Sequence of chain 1.A:
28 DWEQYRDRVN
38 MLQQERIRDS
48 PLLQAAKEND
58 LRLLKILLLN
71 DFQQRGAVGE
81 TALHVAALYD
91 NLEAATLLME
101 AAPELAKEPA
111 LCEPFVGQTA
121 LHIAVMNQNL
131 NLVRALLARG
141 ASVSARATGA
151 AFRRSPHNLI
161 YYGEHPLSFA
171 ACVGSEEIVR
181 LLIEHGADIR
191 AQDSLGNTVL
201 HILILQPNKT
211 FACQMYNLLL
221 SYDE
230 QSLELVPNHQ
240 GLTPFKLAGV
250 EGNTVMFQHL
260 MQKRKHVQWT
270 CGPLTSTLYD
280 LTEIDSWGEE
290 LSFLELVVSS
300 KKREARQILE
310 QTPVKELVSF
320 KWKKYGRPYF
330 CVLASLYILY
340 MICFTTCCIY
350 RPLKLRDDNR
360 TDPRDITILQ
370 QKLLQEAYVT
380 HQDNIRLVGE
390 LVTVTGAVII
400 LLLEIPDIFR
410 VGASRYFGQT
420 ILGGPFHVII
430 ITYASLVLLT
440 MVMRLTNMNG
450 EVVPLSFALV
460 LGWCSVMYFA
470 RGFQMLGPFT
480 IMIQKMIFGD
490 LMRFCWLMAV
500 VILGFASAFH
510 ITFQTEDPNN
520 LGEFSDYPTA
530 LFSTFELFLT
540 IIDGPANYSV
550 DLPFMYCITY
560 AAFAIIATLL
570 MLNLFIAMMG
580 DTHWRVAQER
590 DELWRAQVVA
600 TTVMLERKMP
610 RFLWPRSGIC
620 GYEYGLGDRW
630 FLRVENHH

Sequence of chain 1.D:
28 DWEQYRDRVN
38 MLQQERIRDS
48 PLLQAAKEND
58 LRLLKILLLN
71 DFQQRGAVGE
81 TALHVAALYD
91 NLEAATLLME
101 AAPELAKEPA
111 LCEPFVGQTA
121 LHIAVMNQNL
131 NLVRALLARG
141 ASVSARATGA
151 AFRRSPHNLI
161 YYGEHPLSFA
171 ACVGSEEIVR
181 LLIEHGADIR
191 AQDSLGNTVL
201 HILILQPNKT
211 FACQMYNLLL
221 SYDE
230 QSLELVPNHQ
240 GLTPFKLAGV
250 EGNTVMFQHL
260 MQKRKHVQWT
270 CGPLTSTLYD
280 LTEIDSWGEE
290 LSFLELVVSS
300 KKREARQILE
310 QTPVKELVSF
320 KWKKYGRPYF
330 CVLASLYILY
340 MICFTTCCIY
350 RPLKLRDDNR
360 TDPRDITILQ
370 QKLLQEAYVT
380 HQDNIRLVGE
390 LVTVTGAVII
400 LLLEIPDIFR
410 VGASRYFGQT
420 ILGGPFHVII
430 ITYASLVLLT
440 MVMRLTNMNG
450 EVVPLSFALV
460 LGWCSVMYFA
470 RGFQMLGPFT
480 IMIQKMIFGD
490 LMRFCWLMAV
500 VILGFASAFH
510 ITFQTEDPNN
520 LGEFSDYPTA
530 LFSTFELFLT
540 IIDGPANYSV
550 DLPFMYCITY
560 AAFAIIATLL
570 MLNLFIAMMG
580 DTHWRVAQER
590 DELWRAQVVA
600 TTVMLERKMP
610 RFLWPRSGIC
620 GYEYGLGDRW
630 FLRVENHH

The small molecule below binds the protein below.
Small molecule (SMILES): CC(C)[C@@H](C)/C=C/[C@@H](C)[C@H]1CC[C@H]2C3=CC=C4C[C@@H](O)CC[C@]4(C)[C@H]3CC[C@]12C

Binding-site contacts:
Ligand atom C1 contacts residue PHE531 of chain 1.D at 4.3 Å (hydrophobic).
Ligand atom C12 contacts residue LEU530 of chain 1.D at 4.2 Å (hydrophobic).
Ligand atom C14 contacts residue PHE531 of chain 1.D at 4.2 Å (hydrophobic).
Ligand atom C6 contacts residue CYS556 of chain 1.A at 3.6 Å (hydrophobic).
Ligand atom C11 contacts residue PHE531 of chain 1.D at 4.0 Å (hydrophobic).
Ligand atom C26 contacts residue ALA498 of chain 1.D at 3.7 Å (hydrophobic).
Ligand atom C27 contacts residue CYS494 of chain 1.D at 4.3 Å (hydrophobic).
Ligand atom C7 contacts residue CYS556 of chain 1.A at 4.2 Å (hydrophobic).
Ligand atom C6 contacts residue PHE553 of chain 1.A at 4.4 Å (hydrophobic).
Ligand atom C3 contacts residue CYS556 of chain 1.A at 3.8 Å (hydrophobic).
Ligand atom C4 contacts residue CYS556 of chain 1.A at 4.1 Å (hydrophobic).
Ligand atom C15 contacts residue ALA560 of chain 1.A at 3.7 Å (hydrophobic).
Ligand atom C28 contacts residue ILE564 of chain 1.A at 3.7 Å (hydrophobic).
Ligand atom C11 contacts residue PRO527 of chain 1.D at 3.7 Å (hydrophobic).
Ligand atom C21 contacts residue ILE501 of chain 1.D at 4.1 Å (hydrophobic).
Ligand atom C6 contacts residue ILE557 of chain 1.A at 3.8 Å (hydrophobic).
Ligand atom O1 contacts residue CYS556 of chain 1.A at 4.1 Å.
Ligand atom C2 contacts residue PRO527 of chain 1.D at 3.7 Å (hydrophobic).
Ligand atom C24 contacts residue MET497 of chain 1.D at 4.0 Å (hydrophobic).
Ligand atom C10 contacts residue PRO527 of chain 1.D at 4.4 Å (hydrophobic).
Ligand atom C8 contacts residue PHE531 of chain 1.D at 4.2 Å (hydrophobic).
Ligand atom O1 contacts residue PHE553 of chain 1.A at 4.3 Å.
Ligand atom C7 contacts residue ILE557 of chain 1.A at 4.0 Å (hydrophobic).
Ligand atom C1 contacts residue PRO527 of chain 1.D at 3.5 Å (hydrophobic).
Ligand atom C25 contacts residue MET497 of chain 1.D at 4.0 Å (hydrophobic).
Ligand atom C24 contacts residue ILE564 of chain 1.A at 4.2 Å (hydrophobic).
Ligand atom C4 contacts residue PHE553 of chain 1.A at 4.1 Å (hydrophobic).
Ligand atom C26 contacts residue CYS494 of chain 1.D at 3.4 Å (hydrophobic).
Ligand atom C21 contacts residue PHE534 of chain 1.D at 4.1 Å (hydrophobic).
Ligand atom C9 contacts residue PRO527 of chain 1.D at 4.5 Å (hydrophobic).
Ligand atom C23 contacts residue MET497 of chain 1.D at 4.5 Å (hydrophobic).
Ligand atom C16 contacts residue ALA560 of chain 1.A at 3.8 Å (hydrophobic).
Ligand atom C12 contacts residue PHE531 of chain 1.D at 3.9 Å (hydrophobic).
Ligand atom C25 contacts residue CYS494 of chain 1.D at 3.8 Å (hydrophobic).
Ligand atom C9 contacts residue PHE531 of chain 1.D at 3.9 Å (hydrophobic).
Ligand atom C11 contacts residue LEU530 of chain 1.D at 4.3 Å (hydrophobic).
Ligand atom C26 contacts residue MET497 of chain 1.D at 3.7 Å (hydrophobic).
Ligand atom C14 contacts residue ALA560 of chain 1.A at 4.2 Å (hydrophobic).
Ligand atom C19 contacts residue PRO527 of chain 1.D at 3.8 Å (hydrophobic).
Ligand atom C5 contacts residue CYS556 of chain 1.A at 3.9 Å (hydrophobic).